This protein binds this small molecule.
Small molecule (SMILES): CC(C)CCC[C@@H](C)[C@H]1CC[C@H]2[C@@H]3CC=C4C[C@@H](O)CC[C@]4(C)[C@H]3CC[C@]12C

Binding-site contacts:
Ligand atom C25 contacts residue LEU206 of chain 1.A at 4.4 Å (hydrophobic).
Ligand atom C26 contacts residue LEU206 of chain 1.A at 4.0 Å (hydrophobic).
Ligand atom C15 contacts residue LEU210 of chain 1.A at 3.8 Å (hydrophobic).
Ligand atom C5 contacts residue GLU217 of chain 1.A at 4.4 Å.
Ligand atom C6 contacts residue GLU217 of chain 1.A at 3.8 Å.
Ligand atom C18 contacts residue GLY213 of chain 1.A at 3.9 Å.
Ligand atom C16 contacts residue LEU210 of chain 1.A at 3.9 Å (hydrophobic).
Ligand atom C6 contacts residue GLY213 of chain 1.A at 4.0 Å.
Ligand atom C19 contacts residue TRP216 of chain 1.A at 4.2 Å (hydrophobic).
Ligand atom C7 contacts residue LEU214 of chain 1.A at 4.1 Å (hydrophobic).
Ligand atom C15 contacts residue GLY213 of chain 1.A at 4.0 Å.
Ligand atom C27 contacts residue LEU206 of chain 1.A at 4.0 Å (hydrophobic).
Ligand atom C7 contacts residue GLY213 of chain 1.A at 3.9 Å.
Ligand atom C15 contacts residue LEU214 of chain 1.A at 4.4 Å (hydrophobic).
Ligand atom C16 contacts residue ALA209 of chain 1.A at 4.5 Å (hydrophobic).
Ligand atom C4 contacts residue GLU217 of chain 1.A at 4.0 Å.
Ligand atom C8 contacts residue GLY213 of chain 1.A at 4.0 Å.
Ligand atom C26 contacts residue TYR89 of chain 1.A at 3.5 Å (hydrophobic).

Sequence of chain 1.A:
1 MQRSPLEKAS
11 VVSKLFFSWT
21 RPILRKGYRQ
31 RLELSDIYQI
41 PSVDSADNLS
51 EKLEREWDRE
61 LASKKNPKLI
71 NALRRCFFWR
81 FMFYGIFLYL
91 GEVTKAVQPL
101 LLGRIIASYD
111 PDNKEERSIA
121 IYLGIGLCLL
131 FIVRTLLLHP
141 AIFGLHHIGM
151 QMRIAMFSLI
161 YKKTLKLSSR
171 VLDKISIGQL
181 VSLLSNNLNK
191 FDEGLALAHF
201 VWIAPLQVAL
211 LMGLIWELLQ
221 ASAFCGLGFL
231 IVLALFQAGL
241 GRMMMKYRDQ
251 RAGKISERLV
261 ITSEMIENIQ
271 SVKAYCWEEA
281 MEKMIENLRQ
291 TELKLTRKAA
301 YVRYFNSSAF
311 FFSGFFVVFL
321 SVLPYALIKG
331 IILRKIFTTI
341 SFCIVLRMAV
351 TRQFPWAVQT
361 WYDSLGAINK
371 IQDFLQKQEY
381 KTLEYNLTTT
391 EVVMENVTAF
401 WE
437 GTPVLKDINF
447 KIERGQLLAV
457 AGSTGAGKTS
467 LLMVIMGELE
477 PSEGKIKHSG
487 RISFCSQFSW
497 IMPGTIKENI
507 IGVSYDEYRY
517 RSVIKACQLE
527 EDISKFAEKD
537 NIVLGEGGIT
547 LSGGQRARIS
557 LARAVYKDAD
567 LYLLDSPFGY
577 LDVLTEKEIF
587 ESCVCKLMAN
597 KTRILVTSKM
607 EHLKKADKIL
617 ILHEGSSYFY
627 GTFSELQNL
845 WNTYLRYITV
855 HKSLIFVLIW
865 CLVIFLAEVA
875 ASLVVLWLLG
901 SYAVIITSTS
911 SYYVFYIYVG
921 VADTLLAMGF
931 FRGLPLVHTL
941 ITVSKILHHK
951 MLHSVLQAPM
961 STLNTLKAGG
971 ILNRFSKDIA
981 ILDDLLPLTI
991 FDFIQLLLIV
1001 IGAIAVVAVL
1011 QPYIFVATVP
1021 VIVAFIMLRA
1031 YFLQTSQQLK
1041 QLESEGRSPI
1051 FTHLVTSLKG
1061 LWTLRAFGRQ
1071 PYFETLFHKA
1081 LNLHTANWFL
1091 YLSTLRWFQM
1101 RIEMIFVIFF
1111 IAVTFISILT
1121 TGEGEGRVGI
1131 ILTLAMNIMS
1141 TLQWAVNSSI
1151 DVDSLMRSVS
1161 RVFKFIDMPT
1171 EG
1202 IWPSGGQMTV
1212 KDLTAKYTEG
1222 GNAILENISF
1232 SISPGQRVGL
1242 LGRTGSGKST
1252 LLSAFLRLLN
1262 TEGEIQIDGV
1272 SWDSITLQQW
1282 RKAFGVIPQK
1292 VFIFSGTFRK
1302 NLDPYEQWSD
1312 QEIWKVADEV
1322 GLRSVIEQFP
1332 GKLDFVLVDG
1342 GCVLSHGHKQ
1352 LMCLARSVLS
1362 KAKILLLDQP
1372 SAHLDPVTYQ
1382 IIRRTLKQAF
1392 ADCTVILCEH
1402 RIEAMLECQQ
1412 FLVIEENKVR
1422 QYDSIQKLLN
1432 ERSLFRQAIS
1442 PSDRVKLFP